The small molecule below binds the protein below.
Small molecule (SMILES): CC(=O)N[C@H]1[C@H](O[C@H]2[C@H](O)[C@@H](NC(C)=O)CO[C@@H]2CO)O[C@H](CO)[C@@H](O)[C@@H]1O

Sequence of chain 44.A:
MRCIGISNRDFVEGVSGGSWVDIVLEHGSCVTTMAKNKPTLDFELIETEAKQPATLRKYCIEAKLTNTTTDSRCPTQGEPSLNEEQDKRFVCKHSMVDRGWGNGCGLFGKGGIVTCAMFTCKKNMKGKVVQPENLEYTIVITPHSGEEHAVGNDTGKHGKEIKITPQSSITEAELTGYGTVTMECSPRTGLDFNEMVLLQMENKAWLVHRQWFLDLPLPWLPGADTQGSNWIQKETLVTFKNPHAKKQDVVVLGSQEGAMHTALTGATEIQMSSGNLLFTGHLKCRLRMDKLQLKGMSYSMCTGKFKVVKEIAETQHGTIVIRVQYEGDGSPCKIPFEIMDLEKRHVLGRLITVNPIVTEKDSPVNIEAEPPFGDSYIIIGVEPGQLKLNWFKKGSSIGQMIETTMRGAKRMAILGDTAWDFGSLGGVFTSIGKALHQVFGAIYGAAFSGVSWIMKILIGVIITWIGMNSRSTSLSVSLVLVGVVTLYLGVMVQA

Sequence of chain 30.A:
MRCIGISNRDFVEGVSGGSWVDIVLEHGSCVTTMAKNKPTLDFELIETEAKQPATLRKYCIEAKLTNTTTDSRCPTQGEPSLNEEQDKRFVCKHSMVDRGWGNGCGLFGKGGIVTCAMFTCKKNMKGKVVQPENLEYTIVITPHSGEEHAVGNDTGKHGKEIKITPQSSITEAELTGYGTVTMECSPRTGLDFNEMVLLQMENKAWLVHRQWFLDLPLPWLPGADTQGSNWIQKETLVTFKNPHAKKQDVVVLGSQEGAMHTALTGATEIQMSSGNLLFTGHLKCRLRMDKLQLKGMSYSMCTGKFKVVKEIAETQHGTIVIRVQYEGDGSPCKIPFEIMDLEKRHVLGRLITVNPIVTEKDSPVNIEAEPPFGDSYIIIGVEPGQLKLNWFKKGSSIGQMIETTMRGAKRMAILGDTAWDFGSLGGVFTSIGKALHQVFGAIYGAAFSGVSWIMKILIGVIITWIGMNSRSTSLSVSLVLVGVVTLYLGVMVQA

Binding-site contacts:
Ligand atom C2 contacts residue HIS149 of chain 30.A at 3.5 Å.
Ligand atom O5 contacts residue ASN153 of chain 30.A at 2.2 Å (h-bond).
Ligand atom C3 contacts residue HIS149 of chain 30.A at 4.0 Å.
Ligand atom C5 contacts residue HIS158 of chain 30.A at 4.4 Å.
Ligand atom C8 contacts residue GLY102 of chain 44.A at 3.6 Å.
Ligand atom C5 contacts residue GLY156 of chain 30.A at 4.3 Å.
Ligand atom C5 contacts residue THR155 of chain 30.A at 4.0 Å.
Ligand atom C5 contacts residue ASN153 of chain 30.A at 3.6 Å.
Ligand atom O5 contacts residue HIS158 of chain 30.A at 3.4 Å.
Ligand atom C6 contacts residue HIS149 of chain 30.A at 4.3 Å.
Ligand atom O5 contacts residue HIS149 of chain 30.A at 3.6 Å.
Ligand atom O7 contacts residue HIS149 of chain 30.A at 3.3 Å.
Ligand atom C6 contacts residue GLY156 of chain 30.A at 4.0 Å.
Ligand atom C7 contacts residue HIS149 of chain 30.A at 4.3 Å.
Ligand atom C1 contacts residue ASN153 of chain 30.A at 1.4 Å.
Ligand atom O5 contacts residue THR155 of chain 30.A at 3.4 Å (h-bond).
Ligand atom O6 contacts residue HIS158 of chain 30.A at 4.2 Å.
Ligand atom O4 contacts residue HIS149 of chain 30.A at 4.3 Å.
Ligand atom C1 contacts residue HIS149 of chain 30.A at 3.5 Å.
Ligand atom C1 contacts residue HIS158 of chain 30.A at 4.1 Å.
Ligand atom C8 contacts residue ASN153 of chain 30.A at 4.4 Å.
Ligand atom C7 contacts residue ASN153 of chain 30.A at 4.1 Å.
Ligand atom O5 contacts residue GLY156 of chain 30.A at 4.2 Å.
Ligand atom C4 contacts residue HIS149 of chain 30.A at 3.4 Å.
Ligand atom N2 contacts residue ASN153 of chain 30.A at 3.1 Å (h-bond).
Ligand atom C2 contacts residue ASN153 of chain 30.A at 2.6 Å.
Ligand atom C3 contacts residue ASN153 of chain 30.A at 3.9 Å.
Ligand atom C5 contacts residue HIS149 of chain 30.A at 3.6 Å.
Ligand atom C1 contacts residue THR155 of chain 30.A at 3.3 Å.
Ligand atom O3 contacts residue HIS149 of chain 30.A at 4.0 Å.
Ligand atom O6 contacts residue HIS149 of chain 30.A at 3.2 Å.
Ligand atom N2 contacts residue HIS149 of chain 30.A at 4.3 Å.
Ligand atom C6 contacts residue HIS158 of chain 30.A at 4.2 Å.
Ligand atom C4 contacts residue ASN153 of chain 30.A at 4.2 Å.